Sequence of chain 1.C:
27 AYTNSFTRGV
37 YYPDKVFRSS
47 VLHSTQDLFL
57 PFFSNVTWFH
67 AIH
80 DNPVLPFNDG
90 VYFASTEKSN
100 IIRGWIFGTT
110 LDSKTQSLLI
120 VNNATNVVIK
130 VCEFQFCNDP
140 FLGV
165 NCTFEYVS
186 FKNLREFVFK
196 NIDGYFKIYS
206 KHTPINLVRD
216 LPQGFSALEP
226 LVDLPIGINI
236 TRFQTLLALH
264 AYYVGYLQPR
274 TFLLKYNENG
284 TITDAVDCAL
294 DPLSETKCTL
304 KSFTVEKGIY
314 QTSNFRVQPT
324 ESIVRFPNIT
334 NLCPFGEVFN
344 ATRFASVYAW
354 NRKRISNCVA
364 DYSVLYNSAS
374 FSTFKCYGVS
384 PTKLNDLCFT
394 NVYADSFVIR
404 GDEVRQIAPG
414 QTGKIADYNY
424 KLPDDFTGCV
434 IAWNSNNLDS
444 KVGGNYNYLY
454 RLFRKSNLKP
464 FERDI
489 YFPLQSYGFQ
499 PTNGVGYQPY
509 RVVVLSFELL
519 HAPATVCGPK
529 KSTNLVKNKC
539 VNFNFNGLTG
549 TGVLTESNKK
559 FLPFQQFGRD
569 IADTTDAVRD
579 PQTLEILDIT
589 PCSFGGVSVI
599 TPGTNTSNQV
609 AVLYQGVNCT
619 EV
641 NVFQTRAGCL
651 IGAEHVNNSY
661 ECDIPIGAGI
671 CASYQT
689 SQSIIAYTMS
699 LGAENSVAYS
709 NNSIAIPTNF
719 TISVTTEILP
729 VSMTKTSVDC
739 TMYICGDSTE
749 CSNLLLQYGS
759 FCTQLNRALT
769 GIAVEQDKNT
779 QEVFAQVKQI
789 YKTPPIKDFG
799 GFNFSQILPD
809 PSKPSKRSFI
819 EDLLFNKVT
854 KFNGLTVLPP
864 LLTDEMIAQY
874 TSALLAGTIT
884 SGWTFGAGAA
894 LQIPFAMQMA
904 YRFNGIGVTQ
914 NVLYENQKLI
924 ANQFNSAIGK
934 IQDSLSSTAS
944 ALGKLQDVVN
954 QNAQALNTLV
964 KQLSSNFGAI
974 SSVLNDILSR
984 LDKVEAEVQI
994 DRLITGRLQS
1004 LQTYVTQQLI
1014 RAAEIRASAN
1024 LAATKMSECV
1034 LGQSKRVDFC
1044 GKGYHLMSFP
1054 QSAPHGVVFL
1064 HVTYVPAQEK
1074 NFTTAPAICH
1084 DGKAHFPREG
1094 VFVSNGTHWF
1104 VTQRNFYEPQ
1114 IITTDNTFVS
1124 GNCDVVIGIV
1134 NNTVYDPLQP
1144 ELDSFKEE

A small-molecule ligand and the protein it binds are described below.
Small molecule (SMILES): CC(=O)N[C@H]1[C@H](O[C@H]2[C@H](O)[C@@H](NC(C)=O)CO[C@@H]2CO)O[C@H](CO)[C@@H](O)[C@@H]1O

Binding-site contacts:
Ligand atom C7 contacts residue HIS1101 of chain 1.C at 3.4 Å.
Ligand atom C1 contacts residue ASN1098 of chain 1.C at 1.4 Å.
Ligand atom C5 contacts residue ASN1098 of chain 1.C at 3.7 Å.
Ligand atom C8 contacts residue GLY1099 of chain 1.C at 4.3 Å.
Ligand atom C3 contacts residue ASN1098 of chain 1.C at 3.7 Å.
Ligand atom O7 contacts residue ASN1098 of chain 1.C at 3.9 Å.
Ligand atom O5 contacts residue PHE1103 of chain 1.C at 3.7 Å.
Ligand atom N2 contacts residue HIS1101 of chain 1.C at 4.4 Å.
Ligand atom C1 contacts residue HIS1101 of chain 1.C at 4.5 Å.
Ligand atom C8 contacts residue HIS1101 of chain 1.C at 4.0 Å.
Ligand atom N2 contacts residue ASN1098 of chain 1.C at 2.8 Å (h-bond).
Ligand atom C5 contacts residue HIS1101 of chain 1.C at 3.8 Å.
Ligand atom C5 contacts residue PHE1103 of chain 1.C at 3.9 Å (hydrophobic).
Ligand atom C1 contacts residue PHE1103 of chain 1.C at 4.2 Å (hydrophobic).
Ligand atom C3 contacts residue HIS1101 of chain 1.C at 3.9 Å.
Ligand atom O5 contacts residue ASN1098 of chain 1.C at 2.4 Å (h-bond).
Ligand atom C7 contacts residue ASN1098 of chain 1.C at 3.5 Å.
Ligand atom C6 contacts residue PHE1103 of chain 1.C at 3.6 Å (hydrophobic).
Ligand atom C4 contacts residue HIS1101 of chain 1.C at 4.0 Å.
Ligand atom C8 contacts residue ASN1098 of chain 1.C at 3.7 Å.
Ligand atom O7 contacts residue HIS1101 of chain 1.C at 2.5 Å (h-bond).
Ligand atom C2 contacts residue ASN1098 of chain 1.C at 2.4 Å.
Ligand atom C4 contacts residue ASN1098 of chain 1.C at 4.2 Å.
Ligand atom O4 contacts residue HIS1101 of chain 1.C at 3.5 Å.